A small-molecule ligand and the protein it binds are described below.
Small molecule (SMILES): N[C@@H](CCC(=O)O)C(=O)O

Binding-site contacts:
Ligand atom CA contacts residue PHE76 of chain 1.B at 4.3 Å (hydrophobic).
Ligand atom OE1 contacts residue GLY303 of chain 1.B at 4.2 Å.
Ligand atom OXT contacts residue VAL157 of chain 1.A at 4.0 Å.
Ligand atom O contacts residue TYR71 of chain 1.A at 4.3 Å.
Ligand atom CA contacts residue TYR143 of chain 1.B at 4.3 Å (hydrophobic).
Ligand atom N contacts residue LYS202 of chain 1.B at 2.6 Å (salt-bridge).
Ligand atom N contacts residue ARG145 of chain 1.B at 3.9 Å.
Ligand atom OE1 contacts residue ALA305 of chain 1.B at 2.1 Å (h-bond).
Ligand atom CD contacts residue ALA305 of chain 1.B at 3.0 Å (hydrophobic).
Ligand atom CA contacts residue LYS202 of chain 1.B at 3.8 Å.
Ligand atom CD contacts residue GLY303 of chain 1.B at 4.1 Å.
Ligand atom CB contacts residue TYR143 of chain 1.B at 3.6 Å (hydrophobic).
Ligand atom N contacts residue TYR143 of chain 1.B at 4.2 Å.
Ligand atom CA contacts residue ARG145 of chain 1.B at 4.3 Å.
Ligand atom OE1 contacts residue ALA306 of chain 1.B at 4.2 Å.
Ligand atom OXT contacts residue TYR143 of chain 1.B at 4.0 Å.
Ligand atom N contacts residue PHE76 of chain 1.B at 3.0 Å.
Ligand atom OXT contacts residue ARG145 of chain 1.B at 2.7 Å (salt-bridge).
Ligand atom OE2 contacts residue GLY303 of chain 1.B at 3.5 Å.
Ligand atom N contacts residue TYR207 of chain 1.B at 4.1 Å.
Ligand atom N contacts residue PLP1 of chain 1.E at 3.8 Å.
Ligand atom O contacts residue VAL157 of chain 1.A at 3.6 Å.
Ligand atom OE2 contacts residue ALA305 of chain 1.B at 3.2 Å (h-bond).
Ligand atom CB contacts residue LYS202 of chain 1.B at 4.3 Å.
Ligand atom C contacts residue ARG145 of chain 1.B at 3.7 Å.
Ligand atom CD contacts residue PLP1 of chain 1.E at 3.5 Å.
Ligand atom OXT contacts residue TYR71 of chain 1.A at 2.8 Å (h-bond).
Ligand atom CA contacts residue PLP1 of chain 1.E at 3.9 Å.
Ligand atom OXT contacts residue PHE76 of chain 1.B at 3.9 Å.
Ligand atom OE2 contacts residue THR304 of chain 1.B at 2.3 Å (h-bond).
Ligand atom OXT contacts residue ILE155 of chain 1.A at 3.6 Å.
Ligand atom CB contacts residue PLP1 of chain 1.E at 3.7 Å.
Ligand atom CG contacts residue PLP1 of chain 1.E at 2.6 Å.
Ligand atom OE1 contacts residue THR304 of chain 1.B at 3.1 Å.
Ligand atom CG contacts residue ALA241 of chain 1.B at 4.1 Å (hydrophobic).
Ligand atom CD contacts residue THR304 of chain 1.B at 3.1 Å.
Ligand atom OE2 contacts residue PLP1 of chain 1.E at 2.4 Å (h-bond).
Ligand atom C contacts residue VAL157 of chain 1.A at 3.9 Å (hydrophobic).
Ligand atom CG contacts residue LYS202 of chain 1.B at 4.2 Å.
Ligand atom C contacts residue TYR71 of chain 1.A at 3.8 Å (hydrophobic).

Sequence of chain 1.A:
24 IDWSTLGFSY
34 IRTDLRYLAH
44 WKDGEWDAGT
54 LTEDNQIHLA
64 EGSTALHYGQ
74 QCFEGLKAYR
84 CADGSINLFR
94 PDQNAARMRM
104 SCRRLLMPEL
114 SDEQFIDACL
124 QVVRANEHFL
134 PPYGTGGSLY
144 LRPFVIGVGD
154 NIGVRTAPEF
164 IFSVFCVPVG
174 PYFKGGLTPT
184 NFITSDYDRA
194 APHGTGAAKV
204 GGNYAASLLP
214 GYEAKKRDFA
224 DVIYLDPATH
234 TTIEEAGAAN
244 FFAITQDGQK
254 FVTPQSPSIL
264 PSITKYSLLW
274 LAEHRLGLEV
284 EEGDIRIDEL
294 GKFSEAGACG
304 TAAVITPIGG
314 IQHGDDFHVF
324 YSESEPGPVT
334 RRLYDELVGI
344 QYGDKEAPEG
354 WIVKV

Sequence of chain 1.B:
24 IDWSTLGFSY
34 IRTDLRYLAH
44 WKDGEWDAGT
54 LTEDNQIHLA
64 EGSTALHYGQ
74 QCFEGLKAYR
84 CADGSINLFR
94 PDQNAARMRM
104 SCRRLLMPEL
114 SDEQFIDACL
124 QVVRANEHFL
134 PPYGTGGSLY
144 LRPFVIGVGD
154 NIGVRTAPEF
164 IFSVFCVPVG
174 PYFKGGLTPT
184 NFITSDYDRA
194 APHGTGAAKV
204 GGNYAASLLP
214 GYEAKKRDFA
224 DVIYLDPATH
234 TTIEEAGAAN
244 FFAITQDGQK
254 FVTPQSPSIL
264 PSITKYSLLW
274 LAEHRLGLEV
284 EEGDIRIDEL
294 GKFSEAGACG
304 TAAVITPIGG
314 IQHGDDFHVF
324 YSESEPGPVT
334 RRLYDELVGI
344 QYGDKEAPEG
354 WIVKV